Binding-site contacts:
Ligand atom O1 contacts residue HIS481 of chain 1.A at 2.6 Å.
Ligand atom C10 contacts residue GLU352 of chain 1.A at 3.4 Å.
Ligand atom C9 contacts residue GLN249 of chain 1.A at 3.4 Å.
Ligand atom O3 contacts residue HIS351 of chain 1.A at 3.6 Å.
Ligand atom O2 contacts residue GLU352 of chain 1.A at 3.2 Å (salt-bridge).
Ligand atom O4 contacts residue TYR488 of chain 1.A at 2.3 Å (h-bond).
Ligand atom C2 contacts residue GLU352 of chain 1.A at 3.6 Å.
Ligand atom C6 contacts residue TYR491 of chain 1.A at 3.4 Å (hydrophobic).
Ligand atom C15 contacts residue TYR491 of chain 1.A at 3.6 Å (hydrophobic).
Ligand atom O2 contacts residue ZN1 of chain 1.F at 2.4 Å.
Ligand atom C9 contacts residue TYR488 of chain 1.A at 3.2 Å (hydrophobic).
Ligand atom C7 contacts residue TYR491 of chain 1.A at 3.6 Å (hydrophobic).
Ligand atom C20 contacts residue EPE1 of chain 1.C at 3.0 Å.
Ligand atom O4 contacts residue GLN249 of chain 1.A at 3.3 Å (h-bond).
Ligand atom N1 contacts residue ALA322 of chain 1.A at 3.2 Å (h-bond).
Ligand atom C20 contacts residue EPE1 of chain 1.D at 3.0 Å.
Ligand atom O5 contacts residue GLN249 of chain 1.A at 3.2 Å (h-bond).
Ligand atom C3 contacts residue TYR491 of chain 1.A at 3.2 Å (hydrophobic).
Ligand atom C1 contacts residue HIS321 of chain 1.A at 3.6 Å.
Ligand atom C5 contacts residue TYR491 of chain 1.A at 3.5 Å (hydrophobic).
Ligand atom C3 contacts residue ZN1 of chain 1.F at 2.5 Å.
Ligand atom O3 contacts residue GLU379 of chain 1.A at 2.8 Å (salt-bridge).
Ligand atom O3 contacts residue ZN1 of chain 1.F at 2.0 Å.
Ligand atom N1 contacts residue GLU352 of chain 1.A at 3.6 Å.
Ligand atom O2 contacts residue HIS355 of chain 1.A at 3.2 Å (h-bond).
Ligand atom C16 contacts residue EPE1 of chain 1.D at 3.4 Å.
Ligand atom O1 contacts residue HIS321 of chain 1.A at 2.8 Å (h-bond).
Ligand atom C19 contacts residue EPE1 of chain 1.D at 3.1 Å.
Ligand atom C21 contacts residue EPE1 of chain 1.D at 2.7 Å.
Ligand atom O4 contacts residue LYS479 of chain 1.A at 2.8 Å (salt-bridge).
Ligand atom N1 contacts residue HIS321 of chain 1.A at 3.4 Å (h-bond).
Ligand atom C21 contacts residue EPE1 of chain 1.C at 3.1 Å.
Ligand atom O4 contacts residue HIS481 of chain 1.A at 3.4 Å.
Ligand atom N2 contacts residue TYR491 of chain 1.A at 3.5 Å.
Ligand atom C5 contacts residue TYR488 of chain 1.A at 3.5 Å (hydrophobic).
Ligand atom C4 contacts residue TYR491 of chain 1.A at 3.1 Å (hydrophobic).
Ligand atom O3 contacts residue HIS355 of chain 1.A at 3.5 Å (h-bond).
Ligand atom O1 contacts residue TYR491 of chain 1.A at 3.5 Å (h-bond).
Ligand atom O3 contacts residue TYR491 of chain 1.A at 2.6 Å (h-bond).
Ligand atom O2 contacts residue HIS351 of chain 1.A at 3.6 Å (h-bond).

This protein binds this small molecule.
Small molecule (SMILES): C[C@H](N[C@@H](CCc1ccccc1)C(=O)O)C(=O)N1CCC[C@H]1C(=O)O

Sequence of chain 1.A:
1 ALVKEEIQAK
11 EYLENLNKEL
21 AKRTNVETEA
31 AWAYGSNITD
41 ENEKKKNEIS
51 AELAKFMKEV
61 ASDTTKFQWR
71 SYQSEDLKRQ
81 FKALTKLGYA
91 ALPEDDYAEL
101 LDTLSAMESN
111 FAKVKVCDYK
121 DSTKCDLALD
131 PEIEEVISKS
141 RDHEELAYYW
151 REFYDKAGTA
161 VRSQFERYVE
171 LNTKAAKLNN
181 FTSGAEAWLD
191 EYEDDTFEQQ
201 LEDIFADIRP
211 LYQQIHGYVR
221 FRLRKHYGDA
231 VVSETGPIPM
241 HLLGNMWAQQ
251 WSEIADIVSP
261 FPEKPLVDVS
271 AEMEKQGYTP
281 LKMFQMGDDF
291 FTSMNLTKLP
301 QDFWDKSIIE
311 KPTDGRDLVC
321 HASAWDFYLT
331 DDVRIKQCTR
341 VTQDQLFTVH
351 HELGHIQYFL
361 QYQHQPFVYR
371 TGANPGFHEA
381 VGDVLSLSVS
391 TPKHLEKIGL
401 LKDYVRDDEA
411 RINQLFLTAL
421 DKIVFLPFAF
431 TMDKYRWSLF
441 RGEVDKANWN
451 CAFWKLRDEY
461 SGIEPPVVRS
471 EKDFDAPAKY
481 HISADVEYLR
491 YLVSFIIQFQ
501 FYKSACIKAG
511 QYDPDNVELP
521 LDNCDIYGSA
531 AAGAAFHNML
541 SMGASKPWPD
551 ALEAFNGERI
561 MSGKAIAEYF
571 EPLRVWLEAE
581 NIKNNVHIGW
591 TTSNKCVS